Binding-site contacts:
Ligand atom C3 contacts residue ASP105 of chain 1.C at 3.8 Å.
Ligand atom O3 contacts residue CA1 of chain 1.H at 2.5 Å.
Ligand atom C7 contacts residue DLE1 of chain 1.D at 1.2 Å.
Ligand atom O4 contacts residue ASP105 of chain 1.C at 3.3 Å (salt-bridge).
Ligand atom O3 contacts residue ASP102 of chain 1.C at 2.9 Å (salt-bridge).
Ligand atom C3 contacts residue ASP100 of chain 1.C at 3.2 Å.
Ligand atom C7 contacts residue DTY2 of chain 1.D at 3.4 Å.
Ligand atom C4 contacts residue SER23 of chain 1.C at 3.6 Å.
Ligand atom C2 contacts residue CA1 of chain 1.I at 3.5 Å.
Ligand atom C4 contacts residue ASP105 of chain 1.C at 3.3 Å.
Ligand atom O5 contacts residue DLE1 of chain 1.D at 3.7 Å.
Ligand atom C1M contacts residue GLY115 of chain 1.A at 3.9 Å.
Ligand atom C3 contacts residue CA1 of chain 1.H at 3.4 Å.
Ligand atom O2 contacts residue CA1 of chain 1.I at 2.6 Å.
Ligand atom O3 contacts residue ASP100 of chain 1.C at 2.5 Å (salt-bridge).
Ligand atom O2 contacts residue SER23 of chain 1.C at 3.4 Å.
Ligand atom C5 contacts residue SER23 of chain 1.C at 3.6 Å.
Ligand atom O4 contacts residue GLU96 of chain 1.C at 3.4 Å (salt-bridge).
Ligand atom C4 contacts residue ASP97 of chain 1.C at 3.4 Å.
Ligand atom C4 contacts residue CA1 of chain 1.I at 3.8 Å.
Ligand atom O3 contacts residue CA1 of chain 1.I at 2.4 Å.
Ligand atom O3 contacts residue ASP105 of chain 1.C at 3.1 Å (salt-bridge).
Ligand atom O2 contacts residue ASN22 of chain 1.C at 3.1 Å (h-bond).
Ligand atom O7A contacts residue DHI4 of chain 1.D at 3.1 Å (h-bond).
Ligand atom O5 contacts residue SER24 of chain 1.C at 3.1 Å (h-bond).
Ligand atom O2 contacts residue GLY115 of chain 1.A at 2.5 Å (h-bond).
Ligand atom C5 contacts residue ASP97 of chain 1.C at 3.7 Å.
Ligand atom O7A contacts residue DTY2 of chain 1.D at 3.6 Å.
Ligand atom C5 contacts residue DLE1 of chain 1.D at 3.2 Å.
Ligand atom C4 contacts residue CA1 of chain 1.H at 3.3 Å.
Ligand atom O4 contacts residue ASP97 of chain 1.C at 2.6 Å (salt-bridge).
Ligand atom C2 contacts residue GLY115 of chain 1.A at 3.5 Å.
Ligand atom C3 contacts residue CA1 of chain 1.I at 3.4 Å.
Ligand atom O7A contacts residue DLY3 of chain 1.D at 3.7 Å.
Ligand atom C1M contacts residue SER24 of chain 1.C at 3.2 Å.
Ligand atom O4 contacts residue CA1 of chain 1.H at 2.5 Å.
Ligand atom O7A contacts residue DLE1 of chain 1.D at 2.2 Å (h-bond).
Ligand atom C6 contacts residue DLE1 of chain 1.D at 2.3 Å.
Ligand atom O4 contacts residue ASP100 of chain 1.C at 3.6 Å.
Ligand atom O5 contacts residue SER23 of chain 1.C at 3.5 Å (h-bond).

Sequence of chain 1.A:
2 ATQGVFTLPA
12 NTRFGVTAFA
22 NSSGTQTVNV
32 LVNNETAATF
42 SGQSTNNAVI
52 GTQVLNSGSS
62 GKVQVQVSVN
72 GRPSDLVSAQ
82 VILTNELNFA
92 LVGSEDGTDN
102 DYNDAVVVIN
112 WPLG

This small molecule binds to this protein.
Small molecule (SMILES): C[C@@H]1O[C@@H](CC(=O)O)[C@@H](O)[C@H](O)[C@@H]1O

Sequence of chain 1.C:
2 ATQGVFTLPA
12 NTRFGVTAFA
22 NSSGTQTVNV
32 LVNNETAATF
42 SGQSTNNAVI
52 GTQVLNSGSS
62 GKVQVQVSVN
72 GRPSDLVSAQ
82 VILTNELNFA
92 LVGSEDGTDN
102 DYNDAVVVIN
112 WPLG